Sequence of chain 1.C:
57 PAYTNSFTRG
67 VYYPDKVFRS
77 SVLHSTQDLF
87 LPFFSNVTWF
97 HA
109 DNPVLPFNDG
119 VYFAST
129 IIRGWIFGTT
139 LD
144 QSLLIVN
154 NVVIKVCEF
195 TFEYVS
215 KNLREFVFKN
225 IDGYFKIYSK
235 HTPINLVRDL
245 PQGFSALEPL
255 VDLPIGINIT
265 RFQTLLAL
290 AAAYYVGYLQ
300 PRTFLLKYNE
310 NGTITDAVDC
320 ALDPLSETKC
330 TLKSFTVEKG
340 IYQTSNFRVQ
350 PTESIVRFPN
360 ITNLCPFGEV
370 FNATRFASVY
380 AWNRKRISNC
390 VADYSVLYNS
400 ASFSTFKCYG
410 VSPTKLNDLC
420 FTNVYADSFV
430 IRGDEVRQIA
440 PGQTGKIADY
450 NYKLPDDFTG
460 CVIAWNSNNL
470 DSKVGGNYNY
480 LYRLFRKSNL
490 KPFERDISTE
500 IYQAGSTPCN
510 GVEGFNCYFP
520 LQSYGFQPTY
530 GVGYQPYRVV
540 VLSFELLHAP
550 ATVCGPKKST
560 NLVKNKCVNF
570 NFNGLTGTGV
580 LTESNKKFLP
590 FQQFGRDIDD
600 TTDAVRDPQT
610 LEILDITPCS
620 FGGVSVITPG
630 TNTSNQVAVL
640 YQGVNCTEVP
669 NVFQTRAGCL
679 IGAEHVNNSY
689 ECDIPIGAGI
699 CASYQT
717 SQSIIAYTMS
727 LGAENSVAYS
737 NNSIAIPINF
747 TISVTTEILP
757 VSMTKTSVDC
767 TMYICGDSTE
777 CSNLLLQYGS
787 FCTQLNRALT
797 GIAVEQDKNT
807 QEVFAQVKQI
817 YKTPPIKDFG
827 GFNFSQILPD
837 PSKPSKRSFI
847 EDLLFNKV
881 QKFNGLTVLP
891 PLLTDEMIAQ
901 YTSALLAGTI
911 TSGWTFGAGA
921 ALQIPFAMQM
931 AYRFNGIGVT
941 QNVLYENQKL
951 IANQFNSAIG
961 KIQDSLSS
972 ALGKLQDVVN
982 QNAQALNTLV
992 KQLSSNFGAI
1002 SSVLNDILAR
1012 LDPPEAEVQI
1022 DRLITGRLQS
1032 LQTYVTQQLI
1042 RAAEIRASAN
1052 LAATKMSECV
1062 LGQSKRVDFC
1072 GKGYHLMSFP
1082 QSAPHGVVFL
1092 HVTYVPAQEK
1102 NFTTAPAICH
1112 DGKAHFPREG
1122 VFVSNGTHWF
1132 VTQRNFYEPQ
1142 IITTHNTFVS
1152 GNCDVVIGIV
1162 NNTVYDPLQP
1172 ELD

The protein below binds the small molecule below.
Small molecule (SMILES): CC(=O)N[C@@H]1[C@@H](O)[C@H](O)[C@@H](CO)O[C@H]1O

Binding-site contacts:
Ligand atom C1 contacts residue PHE1131 of chain 1.C at 4.3 Å (hydrophobic).
Ligand atom C5 contacts residue HIS1129 of chain 1.C at 3.8 Å.
Ligand atom O6 contacts residue PHE1131 of chain 1.C at 4.4 Å.
Ligand atom C6 contacts residue PHE1131 of chain 1.C at 3.6 Å (hydrophobic).
Ligand atom N2 contacts residue THR1128 of chain 1.C at 4.4 Å.
Ligand atom C4 contacts residue HIS1129 of chain 1.C at 4.3 Å.
Ligand atom C3 contacts residue HIS1129 of chain 1.C at 4.0 Å.
Ligand atom O4 contacts residue HIS1129 of chain 1.C at 4.1 Å.
Ligand atom O5 contacts residue ASN1126 of chain 1.C at 2.4 Å (h-bond).
Ligand atom C5 contacts residue ASN1126 of chain 1.C at 3.7 Å.
Ligand atom O5 contacts residue HIS1129 of chain 1.C at 4.4 Å.
Ligand atom O5 contacts residue PHE1131 of chain 1.C at 3.7 Å.
Ligand atom C3 contacts residue ASN1126 of chain 1.C at 3.8 Å.
Ligand atom C2 contacts residue ASN1126 of chain 1.C at 2.4 Å.
Ligand atom C7 contacts residue ASN1126 of chain 1.C at 3.5 Å.
Ligand atom N2 contacts residue ASN1126 of chain 1.C at 2.9 Å (h-bond).
Ligand atom C8 contacts residue ASN1126 of chain 1.C at 3.5 Å.
Ligand atom C5 contacts residue PHE1131 of chain 1.C at 3.9 Å (hydrophobic).
Ligand atom C1 contacts residue ASN1126 of chain 1.C at 1.4 Å.
Ligand atom O7 contacts residue ASN1126 of chain 1.C at 3.7 Å.
Ligand atom C1 contacts residue HIS1129 of chain 1.C at 4.2 Å.
Ligand atom C4 contacts residue ASN1126 of chain 1.C at 4.2 Å.
Ligand atom C8 contacts residue THR1128 of chain 1.C at 4.4 Å.